Binding-site contacts:
Ligand atom C1 contacts residue BMA3 of chain 4.D at 2.5 Å.
Ligand atom O3 contacts residue BMA3 of chain 4.D at 4.3 Å.
Ligand atom C1 contacts residue THR310 of chain 3.A at 3.2 Å.
Ligand atom O2 contacts residue THR310 of chain 3.A at 4.3 Å.
Ligand atom C6 contacts residue BMA3 of chain 4.D at 4.5 Å.
Ligand atom O5 contacts residue BMA3 of chain 4.D at 2.2 Å (h-bond).
Ligand atom O5 contacts residue THR310 of chain 3.A at 4.3 Å.
Ligand atom C3 contacts residue BMA3 of chain 4.D at 2.9 Å.
Ligand atom C2 contacts residue THR310 of chain 3.A at 3.1 Å.
Ligand atom C3 contacts residue THR310 of chain 3.A at 3.7 Å.
Ligand atom C4 contacts residue BMA3 of chain 4.D at 3.0 Å.
Ligand atom C2 contacts residue BMA3 of chain 4.D at 3.2 Å.
Ligand atom O3 contacts residue PRO309 of chain 3.A at 4.5 Å.
Ligand atom C5 contacts residue BMA3 of chain 4.D at 3.1 Å.
Ligand atom O4 contacts residue BMA3 of chain 4.D at 2.5 Å (h-bond).

Sequence of chain 3.A:
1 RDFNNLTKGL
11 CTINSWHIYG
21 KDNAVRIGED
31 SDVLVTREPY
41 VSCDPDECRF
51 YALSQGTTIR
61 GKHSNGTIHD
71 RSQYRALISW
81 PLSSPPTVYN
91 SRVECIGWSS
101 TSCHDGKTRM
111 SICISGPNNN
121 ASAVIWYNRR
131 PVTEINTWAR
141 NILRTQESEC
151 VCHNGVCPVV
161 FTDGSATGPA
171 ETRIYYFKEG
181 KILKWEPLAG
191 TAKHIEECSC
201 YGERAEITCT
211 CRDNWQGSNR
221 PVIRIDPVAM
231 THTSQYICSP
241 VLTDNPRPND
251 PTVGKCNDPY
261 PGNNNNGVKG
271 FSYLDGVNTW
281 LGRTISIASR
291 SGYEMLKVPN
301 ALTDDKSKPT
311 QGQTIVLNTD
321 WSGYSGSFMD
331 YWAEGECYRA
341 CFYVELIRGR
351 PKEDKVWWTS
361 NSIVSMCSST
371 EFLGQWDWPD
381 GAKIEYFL

A small-molecule ligand and the protein it binds are described below.
Small molecule (SMILES): OC[C@H]1O[C@H](O)[C@@H](O)[C@@H](O)[C@@H]1O